Binding-site contacts:
Ligand atom F1 contacts residue PRO513 of chain 1.A at 3.3 Å.
Ligand atom C7 contacts residue SER510 of chain 1.A at 3.4 Å.
Ligand atom F1 contacts residue SER485 of chain 1.A at 3.5 Å.
Ligand atom C21 contacts residue LYS532 of chain 1.A at 3.7 Å.
Ligand atom C5 contacts residue GLU512 of chain 1.A at 3.7 Å.
Ligand atom C37 contacts residue SER510 of chain 1.A at 3.1 Å.
Ligand atom N4 contacts residue GLN518 of chain 1.A at 3.7 Å.
Ligand atom F contacts residue ARG483 of chain 1.A at 3.0 Å.
Ligand atom N1 contacts residue SER510 of chain 1.A at 2.8 Å (h-bond).
Ligand atom C37 contacts residue VAL511 of chain 1.A at 3.4 Å (hydrophobic).
Ligand atom C13 contacts residue TYR514 of chain 1.A at 3.7 Å (hydrophobic).
Ligand atom C38 contacts residue PRO513 of chain 1.A at 3.6 Å (hydrophobic).
Ligand atom O3 contacts residue TYR514 of chain 1.A at 3.6 Å.
Ligand atom O2 contacts residue ARG483 of chain 1.A at 2.8 Å (salt-bridge).
Ligand atom O contacts residue SER485 of chain 1.A at 2.7 Å (h-bond).
Ligand atom C3 contacts residue VAL511 of chain 1.A at 3.6 Å (hydrophobic).
Ligand atom N4 contacts residue GLU512 of chain 1.A at 2.8 Å (salt-bridge).
Ligand atom O3 contacts residue GLN518 of chain 1.A at 2.8 Å (h-bond).
Ligand atom N contacts residue GLU512 of chain 1.A at 3.5 Å (salt-bridge).
Ligand atom C36 contacts residue SER510 of chain 1.A at 3.3 Å.
Ligand atom N4 contacts residue PRO513 of chain 1.A at 3.3 Å (h-bond).
Ligand atom C14 contacts residue GLU512 of chain 1.A at 3.7 Å.
Ligand atom C22 contacts residue LYS532 of chain 1.A at 3.6 Å.
Ligand atom C13 contacts residue GLU512 of chain 1.A at 3.8 Å.
Ligand atom C37 contacts residue GLU512 of chain 1.A at 3.7 Å.
Ligand atom O7 contacts residue GLU512 of chain 1.A at 2.8 Å (salt-bridge).
Ligand atom O7 contacts residue VAL511 of chain 1.A at 3.5 Å.
Ligand atom O contacts residue SER487 of chain 1.A at 2.7 Å (h-bond).
Ligand atom F1 contacts residue THR494 of chain 1.A at 3.6 Å.
Ligand atom O4 contacts residue TYR531 of chain 1.A at 3.5 Å.
Ligand atom C contacts residue ARG483 of chain 1.A at 3.8 Å.
Ligand atom C14 contacts residue TYR514 of chain 1.A at 3.7 Å (hydrophobic).
Ligand atom C21 contacts residue LEU540 of chain 1.A at 3.8 Å (hydrophobic).
Ligand atom P contacts residue GLU486 of chain 1.A at 3.6 Å.
Ligand atom O5 contacts residue TYR531 of chain 1.A at 2.8 Å (h-bond).
Ligand atom C12 contacts residue TYR514 of chain 1.A at 3.7 Å (hydrophobic).
Ligand atom C33 contacts residue ILE533 of chain 1.A at 3.7 Å (hydrophobic).
Ligand atom O contacts residue GLU486 of chain 1.A at 3.4 Å (salt-bridge).
Ligand atom O2 contacts residue GLU486 of chain 1.A at 2.8 Å (salt-bridge).
Ligand atom C39 contacts residue PRO513 of chain 1.A at 3.7 Å (hydrophobic).

This protein binds this small molecule.
Small molecule (SMILES): CC(=O)N1CC[C@H]2CC[C@@H](C(=O)N[C@@H](CCC(N)=O)C(=O)NC(c3ccccc3)c3ccccc3)N2C(=O)[C@@H](NC(=O)c2cc3cc(C(F)(F)P(=O)(O)O)ccc3[nH]2)C1

Sequence of chain 1.A:
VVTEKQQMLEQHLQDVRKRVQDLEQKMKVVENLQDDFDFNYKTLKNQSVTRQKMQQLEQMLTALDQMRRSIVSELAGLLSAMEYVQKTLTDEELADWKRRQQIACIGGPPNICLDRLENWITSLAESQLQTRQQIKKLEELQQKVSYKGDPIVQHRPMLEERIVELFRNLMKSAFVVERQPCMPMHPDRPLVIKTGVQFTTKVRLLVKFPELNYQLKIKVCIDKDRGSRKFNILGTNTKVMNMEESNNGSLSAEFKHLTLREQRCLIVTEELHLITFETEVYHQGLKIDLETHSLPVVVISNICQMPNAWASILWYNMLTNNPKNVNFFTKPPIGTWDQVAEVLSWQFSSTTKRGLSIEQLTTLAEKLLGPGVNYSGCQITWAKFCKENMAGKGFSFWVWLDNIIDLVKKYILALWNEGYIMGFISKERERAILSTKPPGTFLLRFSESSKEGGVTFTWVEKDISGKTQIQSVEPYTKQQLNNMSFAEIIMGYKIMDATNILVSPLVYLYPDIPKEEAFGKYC